This protein binds this small molecule.
Small molecule (SMILES): CC(=O)N[C@@H]([C@@H](O)[C@H](O)[C@H](O)CO)[C@@H](O)C[C@@H](O)C(=O)O

Sequence of chain 1.C:
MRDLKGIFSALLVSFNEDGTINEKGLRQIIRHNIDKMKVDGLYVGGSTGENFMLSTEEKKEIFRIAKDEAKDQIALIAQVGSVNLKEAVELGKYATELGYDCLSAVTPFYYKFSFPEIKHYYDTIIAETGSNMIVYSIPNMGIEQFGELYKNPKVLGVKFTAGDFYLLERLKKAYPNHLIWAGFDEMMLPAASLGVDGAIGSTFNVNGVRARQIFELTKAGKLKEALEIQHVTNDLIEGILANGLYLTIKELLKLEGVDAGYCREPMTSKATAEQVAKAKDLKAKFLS

Binding-site contacts:
Ligand atom O6 contacts residue GLY188 of chain 1.C at 3.5 Å (h-bond).
Ligand atom C6 contacts residue ASP190 of chain 1.C at 3.6 Å.
Ligand atom C4 contacts residue GLY188 of chain 1.C at 3.6 Å.
Ligand atom C9 contacts residue GLU191 of chain 1.C at 3.6 Å.
Ligand atom O6 contacts residue SER207 of chain 1.C at 2.8 Å (h-bond).
Ligand atom C8 contacts residue GLU191 of chain 1.C at 3.6 Å.
Ligand atom O6 contacts residue GLY206 of chain 1.C at 3.3 Å.
Ligand atom C2 contacts residue THR48 of chain 1.C at 3.7 Å.
Ligand atom C1 contacts residue LYS164 of chain 1.C at 3.8 Å.
Ligand atom O8 contacts residue GLU191 of chain 1.C at 2.6 Å (salt-bridge).
Ligand atom C1 contacts residue ALA10 of chain 1.C at 3.8 Å (hydrophobic).
Ligand atom O4 contacts residue ILE205 of chain 1.C at 3.8 Å.
Ligand atom O1B contacts residue GLY46 of chain 1.C at 3.6 Å.
Ligand atom C8 contacts residue SER207 of chain 1.C at 3.7 Å.
Ligand atom C3 contacts residue SER47 of chain 1.C at 3.6 Å.
Ligand atom O1A contacts residue THR48 of chain 1.C at 2.7 Å (h-bond).
Ligand atom C2 contacts residue ALA10 of chain 1.C at 3.6 Å (hydrophobic).
Ligand atom O8 contacts residue GLY188 of chain 1.C at 3.8 Å.
Ligand atom C1 contacts residue THR48 of chain 1.C at 3.5 Å.
Ligand atom O8 contacts residue ASP190 of chain 1.C at 3.2 Å (salt-bridge).
Ligand atom O8 contacts residue PHE189 of chain 1.C at 3.8 Å.
Ligand atom O6 contacts residue ASP190 of chain 1.C at 2.7 Å (salt-bridge).
Ligand atom C3 contacts residue THR48 of chain 1.C at 3.5 Å.
Ligand atom C6 contacts residue GLY188 of chain 1.C at 3.2 Å.
Ligand atom O4 contacts residue GLY188 of chain 1.C at 2.8 Å (h-bond).
Ligand atom O1B contacts residue LYS164 of chain 1.C at 2.9 Å (salt-bridge).
Ligand atom O2 contacts residue LYS164 of chain 1.C at 2.9 Å (salt-bridge).
Ligand atom O1B contacts residue SER47 of chain 1.C at 3.3 Å (h-bond).
Ligand atom O9 contacts residue GLU191 of chain 1.C at 2.8 Å (salt-bridge).
Ligand atom O7 contacts residue LEU250 of chain 1.C at 3.4 Å.
Ligand atom O1A contacts residue ALA10 of chain 1.C at 3.4 Å.
Ligand atom C8 contacts residue ASP190 of chain 1.C at 3.7 Å.
Ligand atom O2 contacts residue ILE205 of chain 1.C at 3.6 Å.
Ligand atom O7 contacts residue SER207 of chain 1.C at 2.7 Å (h-bond).
Ligand atom O10 contacts residue LEU250 of chain 1.C at 3.6 Å.
Ligand atom O1A contacts residue SER47 of chain 1.C at 3.0 Å (h-bond).
Ligand atom O1A contacts residue GLY46 of chain 1.C at 3.5 Å.
Ligand atom C1 contacts residue SER47 of chain 1.C at 3.4 Å.
Ligand atom O1B contacts residue TYR43 of chain 1.C at 3.4 Å.
Ligand atom C7 contacts residue SER207 of chain 1.C at 3.6 Å.